The small molecule below binds the protein below.
Small molecule (SMILES): O=C(O)c1ccc(O)[n+]([O-])c1

Sequence of chain 2.F:
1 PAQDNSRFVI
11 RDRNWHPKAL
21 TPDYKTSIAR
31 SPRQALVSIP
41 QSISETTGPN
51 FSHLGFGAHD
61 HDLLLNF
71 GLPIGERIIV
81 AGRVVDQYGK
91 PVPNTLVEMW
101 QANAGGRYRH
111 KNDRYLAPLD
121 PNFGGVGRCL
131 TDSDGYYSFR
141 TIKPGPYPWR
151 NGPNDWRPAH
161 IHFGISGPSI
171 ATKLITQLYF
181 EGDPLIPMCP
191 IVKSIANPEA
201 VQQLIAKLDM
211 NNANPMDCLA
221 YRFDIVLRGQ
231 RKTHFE

Binding-site contacts:
Ligand atom O2 contacts residue TRP149 of chain 2.F at 3.5 Å.
Ligand atom O1 contacts residue TYR24 of chain 2.F at 2.3 Å (h-bond).
Ligand atom C2 contacts residue GLY14 of chain 2.E at 3.8 Å.
Ligand atom O4 contacts residue TYR108 of chain 2.F at 3.1 Å (h-bond).
Ligand atom O1 contacts residue PRO15 of chain 2.E at 3.9 Å.
Ligand atom C3 contacts residue PRO15 of chain 2.E at 3.2 Å (hydrophobic).
Ligand atom C6 contacts residue FE1 of chain 2.T at 2.8 Å.
Ligand atom O3 contacts residue CYN1 of chain 2.S at 2.9 Å.
Ligand atom C4 contacts residue TRP149 of chain 2.F at 3.8 Å (hydrophobic).
Ligand atom C2 contacts residue ILE191 of chain 2.F at 3.8 Å (hydrophobic).
Ligand atom C2 contacts residue CYN1 of chain 2.S at 3.9 Å.
Ligand atom O4 contacts residue FE1 of chain 2.T at 2.1 Å.
Ligand atom C4 contacts residue PRO15 of chain 2.E at 3.6 Å (hydrophobic).
Ligand atom C2 contacts residue PRO15 of chain 2.E at 3.5 Å (hydrophobic).
Ligand atom C7 contacts residue TYR24 of chain 2.F at 3.4 Å (hydrophobic).
Ligand atom C7 contacts residue TRP149 of chain 2.F at 3.9 Å (hydrophobic).
Ligand atom O3 contacts residue HIS162 of chain 2.F at 2.9 Å.
Ligand atom N1 contacts residue ARG157 of chain 2.F at 3.5 Å (salt-bridge).
Ligand atom O3 contacts residue HIS160 of chain 2.F at 3.3 Å (h-bond).
Ligand atom C6 contacts residue CYN1 of chain 2.S at 3.0 Å.
Ligand atom O1 contacts residue ILE191 of chain 2.F at 3.6 Å.
Ligand atom O2 contacts residue TYR24 of chain 2.F at 3.8 Å.
Ligand atom O4 contacts residue TYR147 of chain 2.F at 3.9 Å.
Ligand atom N1 contacts residue FE1 of chain 2.T at 2.8 Å.
Ligand atom C5 contacts residue TYR147 of chain 2.F at 3.7 Å (hydrophobic).
Ligand atom O4 contacts residue ARG157 of chain 2.F at 3.7 Å.
Ligand atom O3 contacts residue GLN177 of chain 2.F at 3.9 Å.
Ligand atom C7 contacts residue ILE191 of chain 2.F at 3.9 Å (hydrophobic).
Ligand atom C6 contacts residue ARG157 of chain 2.F at 3.7 Å.
Ligand atom O4 contacts residue CYN1 of chain 2.S at 2.8 Å.
Ligand atom C5 contacts residue CYN1 of chain 2.S at 3.9 Å.
Ligand atom C7 contacts residue PRO15 of chain 2.E at 3.5 Å (hydrophobic).
Ligand atom O3 contacts residue FE1 of chain 2.T at 2.3 Å.
Ligand atom O1 contacts residue ARG133 of chain 2.E at 3.8 Å.
Ligand atom O2 contacts residue ARG133 of chain 2.E at 3.6 Å.
Ligand atom N1 contacts residue CYN1 of chain 2.S at 3.0 Å.
Ligand atom C3 contacts residue ILE191 of chain 2.F at 4.0 Å (hydrophobic).
Ligand atom O4 contacts residue HIS160 of chain 2.F at 3.3 Å (h-bond).
Ligand atom O1 contacts residue THR12 of chain 2.E at 3.8 Å.
Ligand atom O3 contacts residue ARG157 of chain 2.F at 2.9 Å (salt-bridge).

Sequence of chain 2.E:
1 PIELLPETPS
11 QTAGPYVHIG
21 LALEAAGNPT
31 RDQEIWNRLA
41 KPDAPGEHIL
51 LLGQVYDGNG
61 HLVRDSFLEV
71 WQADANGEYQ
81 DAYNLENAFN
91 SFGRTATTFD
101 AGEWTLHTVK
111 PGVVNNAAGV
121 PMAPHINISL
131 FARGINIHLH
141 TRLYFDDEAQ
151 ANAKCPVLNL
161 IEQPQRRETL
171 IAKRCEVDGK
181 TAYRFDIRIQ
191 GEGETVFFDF